Binding-site contacts:
Ligand atom O1 contacts residue LYS240 of chain 2.A at 2.6 Å (salt-bridge).
Ligand atom C5 contacts residue ASP81 of chain 2.A at 4.0 Å.
Ligand atom N4 contacts residue ASP204 of chain 2.A at 2.7 Å (salt-bridge).
Ligand atom N4 contacts residue MET165 of chain 2.A at 3.4 Å (h-bond).
Ligand atom C3 contacts residue ASP204 of chain 2.A at 3.9 Å.
Ligand atom O2 contacts residue LYS240 of chain 2.A at 2.4 Å (salt-bridge).
Ligand atom C2 contacts residue PHE209 of chain 2.A at 3.8 Å (hydrophobic).
Ligand atom N5 contacts residue ASP204 of chain 2.A at 2.8 Å (salt-bridge).
Ligand atom N3 contacts residue PHE209 of chain 2.A at 3.5 Å.
Ligand atom C5 contacts residue ILE142 of chain 2.A at 3.6 Å (hydrophobic).
Ligand atom N1 contacts residue ARG274 of chain 2.A at 3.7 Å.
Ligand atom C5 contacts residue ARG274 of chain 2.A at 3.5 Å.
Ligand atom N3 contacts residue LYS240 of chain 2.A at 3.5 Å (salt-bridge).
Ligand atom N3 contacts residue ARG274 of chain 2.A at 3.2 Å (salt-bridge).
Ligand atom O1 contacts residue GLY236 of chain 2.A at 3.2 Å (h-bond).
Ligand atom C3 contacts residue LYS240 of chain 2.A at 3.7 Å.
Ligand atom C1 contacts residue ILE142 of chain 2.A at 3.9 Å (hydrophobic).
Ligand atom O2 contacts residue ARG274 of chain 2.A at 3.8 Å.
Ligand atom C4 contacts residue ARG274 of chain 2.A at 3.9 Å.
Ligand atom C1 contacts residue ARG274 of chain 2.A at 3.5 Å.
Ligand atom C3 contacts residue MET165 of chain 2.A at 3.6 Å (hydrophobic).
Ligand atom C4 contacts residue MET165 of chain 2.A at 3.7 Å (hydrophobic).
Ligand atom O2 contacts residue PHE209 of chain 2.A at 3.4 Å.
Ligand atom C2 contacts residue ARG274 of chain 2.A at 3.5 Å.
Ligand atom O1 contacts residue PHE209 of chain 2.A at 4.0 Å.
Ligand atom C5 contacts residue ASN140 of chain 2.A at 3.3 Å.
Ligand atom C5 contacts residue ASP121 of chain 2.A at 3.3 Å.
Ligand atom C2 contacts residue LYS240 of chain 2.A at 4.0 Å.
Ligand atom N5 contacts residue ILE163 of chain 2.A at 3.8 Å.
Ligand atom N1 contacts residue ILE142 of chain 2.A at 3.9 Å.
Ligand atom N2 contacts residue ARG274 of chain 2.A at 3.3 Å.
Ligand atom C4 contacts residue ASP204 of chain 2.A at 3.1 Å.
Ligand atom N1 contacts residue ASN140 of chain 2.A at 3.2 Å (h-bond).
Ligand atom O3 contacts residue SO41 of chain 2.C at 3.5 Å (h-bond).
Ligand atom N2 contacts residue ILE142 of chain 2.A at 3.7 Å.
Ligand atom O3 contacts residue ARG274 of chain 2.A at 3.2 Å (salt-bridge).
Ligand atom N5 contacts residue ASN140 of chain 2.A at 2.8 Å (h-bond).
Ligand atom N5 contacts residue LEU234 of chain 2.A at 3.8 Å.
Ligand atom O3 contacts residue PHE209 of chain 2.A at 3.7 Å.
Ligand atom C4 contacts residue ASN140 of chain 2.A at 3.7 Å.

This small molecule binds to this protein.
Small molecule (SMILES): CNc1nc(N)[nH]c(=O)c1[N+](=O)[O-]

Sequence of chain 2.A:
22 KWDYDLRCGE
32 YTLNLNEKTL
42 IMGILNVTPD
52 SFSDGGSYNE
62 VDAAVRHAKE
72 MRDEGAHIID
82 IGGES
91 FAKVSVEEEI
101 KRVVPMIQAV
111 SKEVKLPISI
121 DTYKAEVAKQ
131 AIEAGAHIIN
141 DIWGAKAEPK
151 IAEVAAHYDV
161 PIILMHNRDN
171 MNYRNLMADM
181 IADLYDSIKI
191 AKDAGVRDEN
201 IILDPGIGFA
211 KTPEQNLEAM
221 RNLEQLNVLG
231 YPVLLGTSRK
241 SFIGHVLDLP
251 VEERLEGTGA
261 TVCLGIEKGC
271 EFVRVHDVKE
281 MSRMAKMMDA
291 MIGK